Sequence of chain 1.A:
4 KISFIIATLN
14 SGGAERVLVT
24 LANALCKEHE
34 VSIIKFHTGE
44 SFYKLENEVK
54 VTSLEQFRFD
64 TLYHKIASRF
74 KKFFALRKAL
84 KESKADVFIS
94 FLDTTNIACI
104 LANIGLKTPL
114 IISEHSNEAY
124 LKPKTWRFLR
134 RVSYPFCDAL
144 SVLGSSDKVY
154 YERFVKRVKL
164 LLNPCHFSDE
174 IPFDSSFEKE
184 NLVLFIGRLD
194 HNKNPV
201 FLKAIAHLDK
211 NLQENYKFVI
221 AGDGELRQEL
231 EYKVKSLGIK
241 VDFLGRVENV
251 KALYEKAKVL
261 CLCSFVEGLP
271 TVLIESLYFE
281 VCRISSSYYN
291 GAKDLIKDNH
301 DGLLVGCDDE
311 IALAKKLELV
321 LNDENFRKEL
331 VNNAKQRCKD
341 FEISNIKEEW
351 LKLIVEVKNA

Binding-site contacts:
Ligand atom O3 contacts residue ALA17 of chain 1.A at 3.4 Å (h-bond).
Ligand atom O3 contacts residue GLY16 of chain 1.A at 3.0 Å (h-bond).
Ligand atom C8 contacts residue SER14 of chain 1.A at 3.8 Å.
Ligand atom C2 contacts residue ARG191 of chain 1.A at 3.3 Å.
Ligand atom N2 contacts residue BUE1 of chain 1.F at 2.7 Å (h-bond).
Ligand atom C7 contacts residue ARG191 of chain 1.A at 3.9 Å.
Ligand atom C6 contacts residue UDN1 of chain 1.E at 3.9 Å.
Ligand atom C6 contacts residue TYR123 of chain 1.A at 3.6 Å (hydrophobic).
Ligand atom O4 contacts residue UDN1 of chain 1.E at 2.7 Å.
Ligand atom C8 contacts residue THR98 of chain 1.A at 2.9 Å.
Ligand atom O7 contacts residue ALA10 of chain 1.A at 3.2 Å.
Ligand atom N2 contacts residue UDN1 of chain 1.E at 4.0 Å.
Ligand atom C7 contacts residue GLY15 of chain 1.A at 3.7 Å.
Ligand atom N2 contacts residue GLU18 of chain 1.A at 4.0 Å.
Ligand atom C4 contacts residue BUE1 of chain 1.F at 3.6 Å.
Ligand atom C3 contacts residue BUE1 of chain 1.F at 3.2 Å.
Ligand atom O6 contacts residue TYR123 of chain 1.A at 3.7 Å.
Ligand atom C1 contacts residue BUE1 of chain 1.F at 1.4 Å.
Ligand atom C2 contacts residue UDN1 of chain 1.E at 3.2 Å.
Ligand atom O3 contacts residue UDN1 of chain 1.E at 2.3 Å (h-bond).
Ligand atom C1 contacts residue ARG191 of chain 1.A at 3.5 Å.
Ligand atom C3 contacts residue UDN1 of chain 1.E at 3.2 Å.
Ligand atom C5 contacts residue BUE1 of chain 1.F at 3.1 Å.
Ligand atom O7 contacts residue ARG191 of chain 1.A at 2.8 Å (salt-bridge).
Ligand atom C7 contacts residue ALA10 of chain 1.A at 3.6 Å (hydrophobic).
Ligand atom O5 contacts residue BUE1 of chain 1.F at 2.4 Å (h-bond).
Ligand atom C8 contacts residue LEU95 of chain 1.A at 3.7 Å (hydrophobic).
Ligand atom O4 contacts residue ARG191 of chain 1.A at 3.5 Å (salt-bridge).
Ligand atom C7 contacts residue BUE1 of chain 1.F at 3.6 Å.
Ligand atom C8 contacts residue ALA10 of chain 1.A at 3.8 Å (hydrophobic).
Ligand atom O5 contacts residue ARG191 of chain 1.A at 3.8 Å.
Ligand atom O6 contacts residue SER119 of chain 1.A at 3.7 Å.
Ligand atom O3 contacts residue GLY15 of chain 1.A at 4.0 Å.
Ligand atom O7 contacts residue UDN1 of chain 1.E at 3.9 Å.
Ligand atom C8 contacts residue ASN13 of chain 1.A at 4.0 Å.
Ligand atom O7 contacts residue LEU95 of chain 1.A at 3.3 Å.
Ligand atom C2 contacts residue BUE1 of chain 1.F at 2.4 Å.
Ligand atom C7 contacts residue LEU95 of chain 1.A at 3.6 Å (hydrophobic).
Ligand atom C4 contacts residue UDN1 of chain 1.E at 3.5 Å.
Ligand atom C8 contacts residue GLY15 of chain 1.A at 3.6 Å.

A small-molecule ligand and the protein it binds are described below.
Small molecule (SMILES): CC(=O)N[C@H]1[C@@H](O[C@H]2[C@H](O)[C@@H](CO)OC[C@@H]2NC(C)=O)O[C@H](CO)[C@H](O[C@H]2O[C@H](CO)[C@H](O)[C@H](O)[C@H]2NC(C)=O)[C@@H]1O